Sequence of chain 1.B:
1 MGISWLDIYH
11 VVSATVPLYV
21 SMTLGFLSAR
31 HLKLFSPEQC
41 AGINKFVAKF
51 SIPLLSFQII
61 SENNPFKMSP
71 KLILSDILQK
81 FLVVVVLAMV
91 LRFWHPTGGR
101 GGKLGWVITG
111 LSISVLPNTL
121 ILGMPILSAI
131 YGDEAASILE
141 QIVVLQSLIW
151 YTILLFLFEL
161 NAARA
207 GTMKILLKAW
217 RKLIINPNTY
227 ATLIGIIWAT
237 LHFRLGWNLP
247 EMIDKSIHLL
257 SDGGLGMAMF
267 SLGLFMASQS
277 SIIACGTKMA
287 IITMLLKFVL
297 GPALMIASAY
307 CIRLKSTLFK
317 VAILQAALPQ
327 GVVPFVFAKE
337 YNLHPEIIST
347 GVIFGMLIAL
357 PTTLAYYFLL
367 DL

Binding-site contacts:
Ligand atom O22 contacts residue TYR151 of chain 1.B at 2.6 Å (h-bond).
Ligand atom C03 contacts residue ILE121 of chain 1.B at 3.7 Å (hydrophobic).
Ligand atom C07 contacts residue ALA48 of chain 1.B at 3.6 Å (hydrophobic).
Ligand atom C02 contacts residue VAL328 of chain 1.B at 3.8 Å (hydrophobic).
Ligand atom C18 contacts residue TYR151 of chain 1.B at 3.2 Å (hydrophobic).
Ligand atom N11 contacts residue VAL329 of chain 1.B at 3.9 Å.
Ligand atom C20 contacts residue ASN118 of chain 1.B at 3.7 Å.
Ligand atom O22 contacts residue PRO330 of chain 1.B at 3.7 Å.
Ligand atom C20 contacts residue TYR151 of chain 1.B at 3.3 Å (hydrophobic).
Ligand atom O13 contacts residue VAL329 of chain 1.B at 3.1 Å.
Ligand atom C15 contacts residue LEU120 of chain 1.B at 3.2 Å (hydrophobic).
Ligand atom O22 contacts residue GLY327 of chain 1.B at 3.4 Å.
Ligand atom C04 contacts residue VAL328 of chain 1.B at 3.9 Å (hydrophobic).
Ligand atom O13 contacts residue ILE52 of chain 1.B at 3.5 Å.
Ligand atom C18 contacts residue PRO117 of chain 1.B at 4.0 Å (hydrophobic).
Ligand atom C17 contacts residue GLN146 of chain 1.B at 3.3 Å.
Ligand atom C07 contacts residue ILE52 of chain 1.B at 4.0 Å (hydrophobic).
Ligand atom C18 contacts residue GLN146 of chain 1.B at 3.5 Å.
Ligand atom C03 contacts residue VAL328 of chain 1.B at 3.7 Å (hydrophobic).
Ligand atom C09 contacts residue VAL329 of chain 1.B at 3.5 Å (hydrophobic).
Ligand atom C18 contacts residue THR119 of chain 1.B at 3.7 Å.
Ligand atom O21 contacts residue ASN118 of chain 1.B at 2.6 Å (h-bond).
Ligand atom C19 contacts residue TYR151 of chain 1.B at 3.3 Å (hydrophobic).
Ligand atom O21 contacts residue GLY327 of chain 1.B at 3.8 Å.
Ligand atom C20 contacts residue VAL328 of chain 1.B at 3.5 Å (hydrophobic).
Ligand atom C16 contacts residue LEU120 of chain 1.B at 3.6 Å (hydrophobic).
Ligand atom O22 contacts residue VAL328 of chain 1.B at 2.9 Å (h-bond).
Ligand atom C20 contacts residue GLY327 of chain 1.B at 3.9 Å.
Ligand atom C16 contacts residue SER147 of chain 1.B at 3.2 Å.
Ligand atom C14 contacts residue LEU120 of chain 1.B at 4.0 Å (hydrophobic).
Ligand atom C02 contacts residue ILE121 of chain 1.B at 3.5 Å (hydrophobic).
Ligand atom C05 contacts residue ILE52 of chain 1.B at 3.9 Å (hydrophobic).
Ligand atom C15 contacts residue SER147 of chain 1.B at 3.8 Å.
Ligand atom C17 contacts residue THR119 of chain 1.B at 3.4 Å.
Ligand atom O21 contacts residue VAL328 of chain 1.B at 3.4 Å (h-bond).
Ligand atom O13 contacts residue ASN224 of chain 1.B at 4.0 Å.
Ligand atom C12 contacts residue VAL329 of chain 1.B at 3.4 Å (hydrophobic).
Ligand atom O22 contacts residue VAL329 of chain 1.B at 3.1 Å (h-bond).
Ligand atom C08 contacts residue ALA48 of chain 1.B at 3.6 Å (hydrophobic).
Ligand atom C01 contacts residue ALA264 of chain 1.B at 3.6 Å (hydrophobic).

A small-molecule ligand and the protein it binds are described below.
Small molecule (SMILES): O=C(O)c1ccccc1C(=O)Nc1cccc2ccccc12